Binding-site contacts:
Ligand atom C3 contacts residue ASN50 of chain 1.A at 3.8 Å.
Ligand atom O5 contacts residue ASN50 of chain 1.A at 2.4 Å (h-bond).
Ligand atom C8 contacts residue ASN50 of chain 1.A at 4.4 Å.
Ligand atom O7 contacts residue ASN50 of chain 1.A at 3.2 Å (h-bond).
Ligand atom C2 contacts residue ASN50 of chain 1.A at 2.5 Å.
Ligand atom C7 contacts residue ASN50 of chain 1.A at 3.2 Å.
Ligand atom N2 contacts residue ASN50 of chain 1.A at 2.9 Å (h-bond).
Ligand atom C4 contacts residue ASN50 of chain 1.A at 4.2 Å.
Ligand atom C5 contacts residue ASN50 of chain 1.A at 3.7 Å.
Ligand atom C1 contacts residue ASN50 of chain 1.A at 1.4 Å.

The small molecule below binds the protein below.
Small molecule (SMILES): CC(=O)N[C@@H]1[C@@H](O)[C@H](O)[C@@H](CO)O[C@H]1O

Sequence of chain 1.A:
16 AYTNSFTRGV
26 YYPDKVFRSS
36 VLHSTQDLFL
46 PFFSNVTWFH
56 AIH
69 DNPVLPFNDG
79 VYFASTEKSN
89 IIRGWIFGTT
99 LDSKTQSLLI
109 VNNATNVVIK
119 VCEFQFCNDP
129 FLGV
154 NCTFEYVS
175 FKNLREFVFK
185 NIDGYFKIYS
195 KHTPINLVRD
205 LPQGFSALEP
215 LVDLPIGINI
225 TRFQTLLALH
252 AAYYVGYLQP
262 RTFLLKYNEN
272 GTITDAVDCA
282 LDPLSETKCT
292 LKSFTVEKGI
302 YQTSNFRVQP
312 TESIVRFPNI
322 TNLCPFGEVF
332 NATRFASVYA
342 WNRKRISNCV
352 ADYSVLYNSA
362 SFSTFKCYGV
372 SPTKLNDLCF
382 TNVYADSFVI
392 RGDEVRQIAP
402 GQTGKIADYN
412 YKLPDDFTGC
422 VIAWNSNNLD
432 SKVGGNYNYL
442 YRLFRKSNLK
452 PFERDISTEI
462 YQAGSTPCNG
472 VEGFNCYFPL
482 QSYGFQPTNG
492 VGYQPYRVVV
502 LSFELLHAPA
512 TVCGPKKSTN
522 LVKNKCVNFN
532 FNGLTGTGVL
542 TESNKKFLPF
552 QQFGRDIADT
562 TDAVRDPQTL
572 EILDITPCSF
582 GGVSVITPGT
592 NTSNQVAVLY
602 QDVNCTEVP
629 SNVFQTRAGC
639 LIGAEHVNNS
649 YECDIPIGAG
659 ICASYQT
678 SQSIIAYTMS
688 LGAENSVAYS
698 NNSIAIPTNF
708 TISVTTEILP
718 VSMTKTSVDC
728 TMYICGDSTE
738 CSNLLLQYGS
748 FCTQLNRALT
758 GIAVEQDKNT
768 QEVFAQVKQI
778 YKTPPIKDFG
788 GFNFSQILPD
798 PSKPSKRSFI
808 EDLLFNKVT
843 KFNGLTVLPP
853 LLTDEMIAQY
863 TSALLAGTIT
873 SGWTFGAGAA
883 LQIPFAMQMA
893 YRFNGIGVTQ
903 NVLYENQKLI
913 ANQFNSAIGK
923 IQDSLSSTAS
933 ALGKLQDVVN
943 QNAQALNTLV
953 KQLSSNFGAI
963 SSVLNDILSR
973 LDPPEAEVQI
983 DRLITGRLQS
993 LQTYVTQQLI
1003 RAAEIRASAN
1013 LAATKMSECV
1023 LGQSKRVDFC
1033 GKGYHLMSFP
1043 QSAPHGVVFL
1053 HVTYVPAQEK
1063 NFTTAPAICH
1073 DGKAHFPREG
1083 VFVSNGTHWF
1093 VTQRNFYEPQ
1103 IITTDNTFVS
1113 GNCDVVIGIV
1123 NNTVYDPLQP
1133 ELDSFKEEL